Sequence of chain 1.A:
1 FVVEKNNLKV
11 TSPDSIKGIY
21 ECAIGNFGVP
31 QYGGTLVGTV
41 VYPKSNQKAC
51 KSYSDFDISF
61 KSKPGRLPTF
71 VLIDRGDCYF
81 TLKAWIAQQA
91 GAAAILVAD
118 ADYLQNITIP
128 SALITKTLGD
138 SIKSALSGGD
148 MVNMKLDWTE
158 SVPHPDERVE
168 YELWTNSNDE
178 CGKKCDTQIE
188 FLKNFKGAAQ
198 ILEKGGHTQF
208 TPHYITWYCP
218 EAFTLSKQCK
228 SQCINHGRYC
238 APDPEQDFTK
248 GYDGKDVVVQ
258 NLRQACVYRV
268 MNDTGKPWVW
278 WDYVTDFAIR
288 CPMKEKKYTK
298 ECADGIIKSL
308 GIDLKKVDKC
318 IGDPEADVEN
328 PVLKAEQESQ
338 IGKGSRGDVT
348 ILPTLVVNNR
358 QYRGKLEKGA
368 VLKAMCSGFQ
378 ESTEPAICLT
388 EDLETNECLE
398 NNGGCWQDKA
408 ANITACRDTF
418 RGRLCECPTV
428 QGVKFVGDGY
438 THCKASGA

The small molecule below binds the protein below.
Small molecule (SMILES): CC(=O)N[C@H]1[C@H](O[C@H]2[C@H](O)[C@@H](NC(C)=O)CO[C@@H]2CO)O[C@H](CO)[C@@H](O)[C@@H]1O

Binding-site contacts:
Ligand atom C1 contacts residue ASN269 of chain 1.A at 1.4 Å.
Ligand atom O7 contacts residue THR208 of chain 1.A at 4.1 Å.
Ligand atom C7 contacts residue ASN269 of chain 1.A at 3.5 Å.
Ligand atom C5 contacts residue ASN269 of chain 1.A at 3.7 Å.
Ligand atom O5 contacts residue ASN269 of chain 1.A at 2.4 Å (h-bond).
Ligand atom O7 contacts residue TYR265 of chain 1.A at 3.7 Å.
Ligand atom C8 contacts residue THR208 of chain 1.A at 3.6 Å.
Ligand atom O7 contacts residue ASN269 of chain 1.A at 4.4 Å.
Ligand atom C4 contacts residue ASN269 of chain 1.A at 4.3 Å.
Ligand atom C8 contacts residue TYR265 of chain 1.A at 3.2 Å (hydrophobic).
Ligand atom O7 contacts residue GLN206 of chain 1.A at 4.4 Å.
Ligand atom C7 contacts residue ARG165 of chain 1.A at 3.8 Å.
Ligand atom N2 contacts residue ASN269 of chain 1.A at 2.9 Å (h-bond).
Ligand atom O7 contacts residue ARG165 of chain 1.A at 3.0 Å (salt-bridge).
Ligand atom C7 contacts residue GLN206 of chain 1.A at 4.1 Å.
Ligand atom C8 contacts residue GLN206 of chain 1.A at 3.1 Å.
Ligand atom C8 contacts residue ASN269 of chain 1.A at 3.8 Å.
Ligand atom C8 contacts residue ARG165 of chain 1.A at 3.8 Å.
Ligand atom C7 contacts residue TYR265 of chain 1.A at 4.0 Å (hydrophobic).
Ligand atom C3 contacts residue ASN269 of chain 1.A at 3.8 Å.
Ligand atom O4 contacts residue GLN206 of chain 1.A at 4.4 Å.
Ligand atom C2 contacts residue ASN269 of chain 1.A at 2.5 Å.